This protein binds this small molecule.
Small molecule (SMILES): Nc1nc2ccc(SCc3ccc(C(=O)NCc4ccccc4)cc3)cc2s1

Binding-site contacts:
Ligand atom CAQ contacts residue PHE117 of chain 1.A at 3.8 Å (hydrophobic).
Ligand atom CAQ contacts residue TYR194 of chain 1.A at 3.6 Å (hydrophobic).
Ligand atom CAC contacts residue PHE117 of chain 1.A at 3.9 Å (hydrophobic).
Ligand atom NAO contacts residue PHE117 of chain 1.A at 3.5 Å.
Ligand atom NAP contacts residue TYR194 of chain 1.A at 3.3 Å (h-bond).
Ligand atom SAT contacts residue LEU229 of chain 1.A at 4.1 Å.
Ligand atom CAN contacts residue NAP1 of chain 1.E at 3.3 Å.
Ligand atom NAO contacts residue SER115 of chain 1.A at 3.0 Å (h-bond).
Ligand atom CAD contacts residue PHE117 of chain 1.A at 3.5 Å (hydrophobic).
Ligand atom CAG contacts residue CYS188 of chain 1.A at 3.5 Å (hydrophobic).
Ligand atom CAL contacts residue PHE117 of chain 1.A at 3.9 Å (hydrophobic).
Ligand atom NAO contacts residue NAP1 of chain 1.E at 3.1 Å (h-bond).
Ligand atom NAP contacts residue NAP1 of chain 1.E at 2.9 Å (h-bond).
Ligand atom CAR contacts residue PHE117 of chain 1.A at 3.6 Å (hydrophobic).
Ligand atom CAC contacts residue MET233 of chain 1.A at 4.0 Å (hydrophobic).
Ligand atom CAR contacts residue ASP181 of chain 1.A at 3.8 Å.
Ligand atom CAR contacts residue NAP1 of chain 1.E at 3.5 Å.
Ligand atom CAS contacts residue PHE117 of chain 1.A at 4.0 Å (hydrophobic).
Ligand atom CAD contacts residue MET233 of chain 1.A at 3.4 Å (hydrophobic).
Ligand atom CAN contacts residue PHE117 of chain 1.A at 3.5 Å (hydrophobic).
Ligand atom SAM contacts residue NAP1 of chain 1.E at 3.2 Å (h-bond).
Ligand atom CAE contacts residue PRO230 of chain 1.A at 3.8 Å (hydrophobic).
Ligand atom OAB contacts residue PHE191 of chain 1.A at 3.9 Å.
Ligand atom CAE contacts residue PHE117 of chain 1.A at 3.8 Å (hydrophobic).
Ligand atom CAF contacts residue TRP241 of chain 1.A at 3.8 Å (hydrophobic).
Ligand atom CAL contacts residue NAP1 of chain 1.E at 3.6 Å.
Ligand atom CAR contacts residue TYR194 of chain 1.A at 3.2 Å (hydrophobic).
Ligand atom CAD contacts residue PRO230 of chain 1.A at 3.7 Å (hydrophobic).
Ligand atom CAG contacts residue TRP241 of chain 1.A at 3.3 Å (hydrophobic).
Ligand atom NAP contacts residue PHE117 of chain 1.A at 3.6 Å.
Ligand atom CAF contacts residue CYS188 of chain 1.A at 3.6 Å (hydrophobic).
Ligand atom CAS contacts residue NAP1 of chain 1.E at 3.3 Å.
Ligand atom SAT contacts residue NAP1 of chain 1.E at 3.4 Å (h-bond).
Ligand atom CAQ contacts residue NAP1 of chain 1.E at 3.8 Å.
Ligand atom CAE contacts residue MET233 of chain 1.A at 3.8 Å (hydrophobic).
Ligand atom CAN contacts residue SER115 of chain 1.A at 4.0 Å.
Ligand atom CAA contacts residue PHE191 of chain 1.A at 4.1 Å (hydrophobic).
Ligand atom CAJ contacts residue NAP1 of chain 1.E at 3.4 Å.
Ligand atom CAK contacts residue NAP1 of chain 1.E at 3.2 Å.
Ligand atom SAM contacts residue PHE117 of chain 1.A at 4.1 Å.

Sequence of chain 1.A:
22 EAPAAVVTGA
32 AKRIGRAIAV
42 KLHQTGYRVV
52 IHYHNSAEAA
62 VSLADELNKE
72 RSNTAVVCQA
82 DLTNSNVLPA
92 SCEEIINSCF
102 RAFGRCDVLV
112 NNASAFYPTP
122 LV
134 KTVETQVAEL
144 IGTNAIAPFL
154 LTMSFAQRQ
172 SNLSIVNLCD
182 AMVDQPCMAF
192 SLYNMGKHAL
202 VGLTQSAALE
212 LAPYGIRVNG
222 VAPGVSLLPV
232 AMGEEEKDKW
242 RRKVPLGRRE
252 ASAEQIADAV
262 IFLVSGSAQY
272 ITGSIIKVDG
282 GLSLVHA